The small molecule below binds the protein below.
Small molecule (SMILES): CCCCO[C@]1(C(=O)O)C[C@H](O)[C@@H](NC(C)=O)[C@H]([C@H](O)[C@H](O)CO)O1

Binding-site contacts:
Ligand atom O4 contacts residue TYR145 of chain 46.A at 4.1 Å.
Ligand atom C4 contacts residue PRO252 of chain 50.A at 4.3 Å (hydrophobic).
Ligand atom O1B contacts residue SER147 of chain 46.A at 2.6 Å (h-bond).
Ligand atom C1 contacts residue SER147 of chain 46.A at 3.6 Å.
Ligand atom N5 contacts residue TYR145 of chain 46.A at 2.6 Å (h-bond).
Ligand atom C6 contacts residue TYR145 of chain 46.A at 3.4 Å (hydrophobic).
Ligand atom O1B contacts residue ALA146 of chain 46.A at 4.3 Å.
Ligand atom C1 contacts residue PRO252 of chain 50.A at 4.1 Å (hydrophobic).
Ligand atom O8 contacts residue ALA146 of chain 46.A at 3.4 Å.
Ligand atom C10 contacts residue TYR145 of chain 46.A at 3.6 Å (hydrophobic).
Ligand atom O9 contacts residue TYR145 of chain 46.A at 4.3 Å.
Ligand atom C11 contacts residue TYR145 of chain 46.A at 3.8 Å (hydrophobic).
Ligand atom C8 contacts residue ALA146 of chain 46.A at 4.4 Å (hydrophobic).
Ligand atom O1B contacts residue PRO252 of chain 50.A at 3.4 Å.
Ligand atom O1A contacts residue SER147 of chain 46.A at 3.1 Å (h-bond).
Ligand atom O1A contacts residue ASN148 of chain 46.A at 4.5 Å.
Ligand atom C5 contacts residue TYR145 of chain 46.A at 3.4 Å (hydrophobic).
Ligand atom O10 contacts residue TYR250 of chain 50.A at 2.3 Å (h-bond).
Ligand atom C9 contacts residue TYR145 of chain 46.A at 4.2 Å (hydrophobic).
Ligand atom O1A contacts residue ALA146 of chain 46.A at 3.2 Å.
Ligand atom C11 contacts residue ARG143 of chain 46.A at 3.9 Å.
Ligand atom C6 contacts residue ALA146 of chain 46.A at 4.3 Å (hydrophobic).
Ligand atom N5 contacts residue TYR250 of chain 50.A at 3.9 Å.
Ligand atom O4 contacts residue ASN251 of chain 50.A at 4.3 Å.
Ligand atom C4 contacts residue TYR250 of chain 50.A at 4.3 Å (hydrophobic).
Ligand atom C7 contacts residue TYR145 of chain 46.A at 3.9 Å (hydrophobic).
Ligand atom O4 contacts residue PRO252 of chain 50.A at 4.0 Å.
Ligand atom C11 contacts residue TYR250 of chain 50.A at 3.1 Å (hydrophobic).
Ligand atom C1 contacts residue ALA146 of chain 46.A at 4.0 Å (hydrophobic).
Ligand atom C10 contacts residue TYR250 of chain 50.A at 2.9 Å (hydrophobic).
Ligand atom C3 contacts residue PRO252 of chain 50.A at 4.3 Å (hydrophobic).
Ligand atom O4 contacts residue TYR250 of chain 50.A at 3.0 Å.
Ligand atom C4 contacts residue TYR145 of chain 46.A at 3.6 Å (hydrophobic).
Ligand atom O10 contacts residue ASN96 of chain 50.A at 4.3 Å.

Sequence of chain 46.A:
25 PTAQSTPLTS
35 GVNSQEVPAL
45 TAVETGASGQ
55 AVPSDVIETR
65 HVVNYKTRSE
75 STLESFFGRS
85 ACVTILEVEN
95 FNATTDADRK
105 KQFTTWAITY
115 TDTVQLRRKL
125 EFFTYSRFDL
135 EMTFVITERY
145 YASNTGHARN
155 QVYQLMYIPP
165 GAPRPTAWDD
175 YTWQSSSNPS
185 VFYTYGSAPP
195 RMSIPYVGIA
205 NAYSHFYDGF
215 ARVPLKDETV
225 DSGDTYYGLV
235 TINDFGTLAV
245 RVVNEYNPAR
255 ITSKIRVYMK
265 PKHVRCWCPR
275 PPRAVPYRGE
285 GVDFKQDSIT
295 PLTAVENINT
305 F

Sequence of chain 50.A:
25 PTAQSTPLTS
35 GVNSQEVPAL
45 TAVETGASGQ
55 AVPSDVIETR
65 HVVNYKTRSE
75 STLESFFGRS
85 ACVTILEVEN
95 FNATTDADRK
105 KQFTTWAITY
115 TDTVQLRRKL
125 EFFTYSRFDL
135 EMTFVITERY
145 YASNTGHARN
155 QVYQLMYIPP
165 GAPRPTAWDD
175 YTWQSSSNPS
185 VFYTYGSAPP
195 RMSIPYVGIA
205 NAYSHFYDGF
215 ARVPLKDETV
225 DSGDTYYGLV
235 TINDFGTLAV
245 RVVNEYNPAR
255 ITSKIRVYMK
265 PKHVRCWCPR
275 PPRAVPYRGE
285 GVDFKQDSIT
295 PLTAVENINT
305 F